Sequence of chain 1.A:
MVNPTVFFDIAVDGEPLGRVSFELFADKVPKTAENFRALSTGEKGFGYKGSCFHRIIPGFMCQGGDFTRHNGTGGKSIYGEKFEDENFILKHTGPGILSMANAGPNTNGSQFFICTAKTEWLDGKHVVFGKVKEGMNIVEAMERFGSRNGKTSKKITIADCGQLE

This protein binds this small molecule.
Small molecule (SMILES): CCOC(=O)C(=O)N1CCCCC1

Binding-site contacts:
Ligand atom C1 contacts residue ASN102 of chain 1.A at 3.7 Å.
Ligand atom C8 contacts residue GLN63 of chain 1.A at 3.7 Å.
Ligand atom O3 contacts residue ASN102 of chain 1.A at 2.9 Å (h-bond).
Ligand atom O2 contacts residue ARG55 of chain 1.A at 3.8 Å.
Ligand atom O4 contacts residue GLN63 of chain 1.A at 3.3 Å (h-bond).
Ligand atom C6 contacts residue GLN63 of chain 1.A at 4.0 Å.
Ligand atom C7 contacts residue HIS126 of chain 1.A at 3.9 Å.
Ligand atom O3 contacts residue GLN63 of chain 1.A at 4.3 Å.
Ligand atom C7 contacts residue ARG55 of chain 1.A at 4.0 Å.
Ligand atom O3 contacts residue HIS126 of chain 1.A at 3.2 Å.
Ligand atom C5 contacts residue ASN102 of chain 1.A at 3.3 Å.
Ligand atom C8 contacts residue HIS126 of chain 1.A at 4.0 Å.
Ligand atom C8 contacts residue ALA101 of chain 1.A at 4.3 Å (hydrophobic).
Ligand atom C8 contacts residue PHE113 of chain 1.A at 3.5 Å (hydrophobic).
Ligand atom C6 contacts residue ASN102 of chain 1.A at 3.7 Å.
Ligand atom C9 contacts residue PHE113 of chain 1.A at 3.8 Å (hydrophobic).
Ligand atom O3 contacts residue ALA101 of chain 1.A at 3.1 Å.
Ligand atom C8 contacts residue ARG55 of chain 1.A at 4.1 Å.
Ligand atom O2 contacts residue GLN63 of chain 1.A at 3.2 Å (h-bond).
Ligand atom C7 contacts residue ALA101 of chain 1.A at 4.0 Å (hydrophobic).
Ligand atom C1 contacts residue ALA103 of chain 1.A at 4.3 Å (hydrophobic).
Ligand atom C6 contacts residue ARG55 of chain 1.A at 3.8 Å.
Ligand atom O2 contacts residue ASN102 of chain 1.A at 4.1 Å.
Ligand atom C5 contacts residue HIS126 of chain 1.A at 4.0 Å.
Ligand atom C9 contacts residue MET61 of chain 1.A at 3.8 Å (hydrophobic).
Ligand atom C4 contacts residue ASN102 of chain 1.A at 3.9 Å.
Ligand atom C2 contacts residue ASN102 of chain 1.A at 3.5 Å.
Ligand atom C3 contacts residue ASN102 of chain 1.A at 4.1 Å.
Ligand atom C2 contacts residue ALA103 of chain 1.A at 4.2 Å (hydrophobic).
Ligand atom C4 contacts residue HIS126 of chain 1.A at 3.9 Å.
Ligand atom C9 contacts residue PHE60 of chain 1.A at 4.1 Å (hydrophobic).
Ligand atom O4 contacts residue HIS126 of chain 1.A at 4.3 Å.
Ligand atom N1 contacts residue ASN102 of chain 1.A at 3.6 Å (h-bond).
Ligand atom O4 contacts residue ARG55 of chain 1.A at 3.2 Å (salt-bridge).
Ligand atom C9 contacts residue ARG55 of chain 1.A at 4.0 Å.
Ligand atom C7 contacts residue GLN63 of chain 1.A at 3.8 Å.
Ligand atom C7 contacts residue ASN102 of chain 1.A at 4.0 Å.
Ligand atom C9 contacts residue LEU122 of chain 1.A at 4.3 Å (hydrophobic).
Ligand atom N1 contacts residue ARG55 of chain 1.A at 4.4 Å.
Ligand atom C9 contacts residue GLN63 of chain 1.A at 4.2 Å.